Binding-site contacts:
Ligand atom CB contacts residue LEU242 of chain 1.A at 3.9 Å (hydrophobic).
Ligand atom CB contacts residue GLU245 of chain 1.A at 3.6 Å.
Ligand atom CB contacts residue ILE61 of chain 1.A at 3.9 Å (hydrophobic).
Ligand atom CD1 contacts residue GLU245 of chain 1.A at 3.7 Å.
Ligand atom CB contacts residue GLU245 of chain 1.A at 3.3 Å.
Ligand atom CD2 contacts residue GLN78 of chain 1.A at 3.6 Å.
Ligand atom CD1 contacts residue LEU242 of chain 1.A at 3.6 Å (hydrophobic).
Ligand atom CD1 contacts residue VAL79 of chain 1.A at 3.7 Å (hydrophobic).
Ligand atom CD1 contacts residue ILE61 of chain 1.A at 3.4 Å (hydrophobic).
Ligand atom C contacts residue LYS65 of chain 1.A at 3.9 Å.
Ligand atom N contacts residue GLU245 of chain 1.A at 2.8 Å (salt-bridge).
Ligand atom CD2 contacts residue LEU82 of chain 1.A at 3.9 Å (hydrophobic).
Ligand atom CA contacts residue GLU245 of chain 1.A at 3.7 Å.
Ligand atom CG2 contacts residue LEU242 of chain 1.A at 3.7 Å (hydrophobic).
Ligand atom N contacts residue GLU245 of chain 1.A at 2.7 Å (salt-bridge).
Ligand atom CD2 contacts residue VAL79 of chain 1.A at 3.8 Å (hydrophobic).
Ligand atom ND1 contacts residue VAL79 of chain 1.A at 3.8 Å.
Ligand atom CD2 contacts residue GLU83 of chain 1.A at 3.9 Å.
Ligand atom ND1 contacts residue LEU75 of chain 1.A at 3.6 Å.
Ligand atom O contacts residue LYS65 of chain 1.A at 3.0 Å (salt-bridge).
Ligand atom NE2 contacts residue LEU75 of chain 1.A at 3.4 Å.
Ligand atom CD1 contacts residue ASP241 of chain 1.A at 3.3 Å.
Ligand atom C contacts residue GLU245 of chain 1.A at 3.8 Å.
Ligand atom CB contacts residue MET246 of chain 1.A at 3.8 Å (hydrophobic).
Ligand atom CG1 contacts residue GLU245 of chain 1.A at 3.2 Å.
Ligand atom O contacts residue ILE61 of chain 1.A at 3.8 Å.
Ligand atom CE1 contacts residue VAL79 of chain 1.A at 3.6 Å (hydrophobic).
Ligand atom CD2 contacts residue MET246 of chain 1.A at 3.3 Å (hydrophobic).
Ligand atom O contacts residue LYS65 of chain 1.A at 3.9 Å.
Ligand atom N contacts residue GLU245 of chain 1.A at 3.3 Å (salt-bridge).
Ligand atom CG contacts residue MET246 of chain 1.A at 3.9 Å (hydrophobic).
Ligand atom CD1 contacts residue LEU242 of chain 1.A at 3.8 Å (hydrophobic).
Ligand atom CB contacts residue LEU75 of chain 1.A at 3.8 Å (hydrophobic).
Ligand atom C contacts residue GLU245 of chain 1.A at 3.6 Å.
Ligand atom C contacts residue ILE61 of chain 1.A at 3.9 Å (hydrophobic).
Ligand atom CD2 contacts residue ILE61 of chain 1.A at 3.9 Å (hydrophobic).
Ligand atom CA contacts residue GLU245 of chain 1.A at 3.5 Å.
Ligand atom C contacts residue LYS65 of chain 1.A at 3.2 Å.
Ligand atom CA contacts residue GLU245 of chain 1.A at 3.6 Å.
Ligand atom CB contacts residue GLU245 of chain 1.A at 3.3 Å.

Sequence of chain 1.A:
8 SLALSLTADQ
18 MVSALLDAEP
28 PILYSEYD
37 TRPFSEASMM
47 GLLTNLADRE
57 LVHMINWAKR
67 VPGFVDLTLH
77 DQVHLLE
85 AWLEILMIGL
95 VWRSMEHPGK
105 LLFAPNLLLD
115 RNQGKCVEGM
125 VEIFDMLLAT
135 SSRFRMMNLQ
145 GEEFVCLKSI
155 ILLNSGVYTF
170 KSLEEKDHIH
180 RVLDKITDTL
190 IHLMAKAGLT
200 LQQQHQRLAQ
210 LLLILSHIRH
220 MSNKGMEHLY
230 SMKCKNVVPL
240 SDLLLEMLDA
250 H

The protein below binds the small molecule below.
Small molecule (SMILES): CC[C@H](C)[C@H](NC(=O)[C@@H](N)CCCCN)C(=O)N[C@@H](CC(C)C)C(=O)N[C@@H](Cc1cnc[nH]1)C(=O)N[C@@H](CCCN=C(N)N)C(=O)N[C@@H](CC(C)C)C(=O)N[C@@H](CC(C)C)C(=O)N[C@@H](CCC(N)=O)C(=O)N[C@H](C=O)CC(=O)O